Sequence of chain 1.A:
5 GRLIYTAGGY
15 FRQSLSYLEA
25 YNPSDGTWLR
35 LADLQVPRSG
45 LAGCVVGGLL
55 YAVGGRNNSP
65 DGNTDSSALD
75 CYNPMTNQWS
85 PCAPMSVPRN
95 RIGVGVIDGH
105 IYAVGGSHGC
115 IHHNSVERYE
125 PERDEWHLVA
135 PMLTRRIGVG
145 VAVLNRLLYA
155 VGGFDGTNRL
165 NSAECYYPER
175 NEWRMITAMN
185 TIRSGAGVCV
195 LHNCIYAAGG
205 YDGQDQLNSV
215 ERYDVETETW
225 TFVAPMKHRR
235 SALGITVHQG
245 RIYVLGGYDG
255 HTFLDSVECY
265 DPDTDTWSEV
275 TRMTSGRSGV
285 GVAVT

This protein binds this small molecule.
Small molecule (SMILES): COc1ccc(S(=O)(=O)N(CC(=O)O)c2ccc(N(CC(=O)O)S(=O)(=O)c3ccc(OC)cc3)c(OCc3ccccc3)c2)cc1

Binding-site contacts:
Ligand atom C25 contacts residue ASN94 of chain 1.A at 3.6 Å.
Ligand atom C38 contacts residue GLN210 of chain 1.A at 3.6 Å.
Ligand atom C39 contacts residue GLN210 of chain 1.A at 3.5 Å.
Ligand atom O26 contacts residue ASN94 of chain 1.A at 2.9 Å (h-bond).
Ligand atom C37 contacts residue ARG163 of chain 1.A at 3.7 Å.
Ligand atom O01 contacts residue SER235 of chain 1.A at 2.5 Å (h-bond).
Ligand atom O26 contacts residue ARG60 of chain 1.A at 3.0 Å (salt-bridge).
Ligand atom C05 contacts residue TYR205 of chain 1.A at 3.7 Å (hydrophobic).
Ligand atom C09 contacts residue ALA236 of chain 1.A at 3.7 Å (hydrophobic).
Ligand atom O22 contacts residue TYR14 of chain 1.A at 3.5 Å.
Ligand atom O01 contacts residue TYR205 of chain 1.A at 3.4 Å.
Ligand atom O46 contacts residue SER235 of chain 1.A at 2.4 Å (h-bond).
Ligand atom C10 contacts residue ALA236 of chain 1.A at 3.6 Å (hydrophobic).
Ligand atom S02 contacts residue GLN210 of chain 1.A at 3.8 Å.
Ligand atom O18 contacts residue TYR252 of chain 1.A at 3.8 Å.
Ligand atom C20 contacts residue PHE257 of chain 1.A at 3.6 Å (hydrophobic).
Ligand atom O07 contacts residue SER188 of chain 1.A at 3.0 Å (h-bond).
Ligand atom O27 contacts residue ARG95 of chain 1.A at 3.6 Å.
Ligand atom O46 contacts residue TYR252 of chain 1.A at 3.5 Å.
Ligand atom C21 contacts residue SER282 of chain 1.A at 3.8 Å.
Ligand atom C10 contacts residue ARG95 of chain 1.A at 3.9 Å.
Ligand atom S02 contacts residue SER235 of chain 1.A at 2.9 Å (h-bond).
Ligand atom C15 contacts residue TYR14 of chain 1.A at 3.7 Å (hydrophobic).
Ligand atom O06 contacts residue SER188 of chain 1.A at 2.5 Å (h-bond).
Ligand atom C17 contacts residue PHE257 of chain 1.A at 3.5 Å (hydrophobic).
Ligand atom C09 contacts residue ARG95 of chain 1.A at 3.6 Å.
Ligand atom O23 contacts residue SER282 of chain 1.A at 3.0 Å (h-bond).
Ligand atom C05 contacts residue ARG95 of chain 1.A at 3.4 Å.
Ligand atom O01 contacts residue GLN210 of chain 1.A at 3.0 Å (h-bond).
Ligand atom C36 contacts residue ARG163 of chain 1.A at 3.2 Å.
Ligand atom O07 contacts residue ARG95 of chain 1.A at 2.9 Å (salt-bridge).
Ligand atom N03 contacts residue SER235 of chain 1.A at 3.6 Å (h-bond).
Ligand atom O07 contacts residue GLY189 of chain 1.A at 3.6 Å.
Ligand atom C04 contacts residue TYR205 of chain 1.A at 3.5 Å (hydrophobic).
Ligand atom C05 contacts residue SER188 of chain 1.A at 3.2 Å.
Ligand atom C25 contacts residue ARG95 of chain 1.A at 3.8 Å.
Ligand atom O18 contacts residue PHE257 of chain 1.A at 3.6 Å.
Ligand atom O06 contacts residue ARG95 of chain 1.A at 3.0 Å (salt-bridge).
Ligand atom C39 contacts residue TYR205 of chain 1.A at 3.7 Å (hydrophobic).
Ligand atom O27 contacts residue ASN94 of chain 1.A at 3.7 Å.